Binding-site contacts:
Ligand atom C8 contacts residue GLY1131 of chain 1.D at 3.7 Å.
Ligand atom C3 contacts residue ASN709 of chain 1.D at 3.8 Å.
Ligand atom N2 contacts residue ASN709 of chain 1.D at 2.9 Å (h-bond).
Ligand atom C1 contacts residue ASN709 of chain 1.D at 1.4 Å.
Ligand atom C7 contacts residue ASN709 of chain 1.D at 3.2 Å.
Ligand atom C8 contacts residue ASN709 of chain 1.D at 4.4 Å.
Ligand atom O7 contacts residue ASN709 of chain 1.D at 3.2 Å (h-bond).
Ligand atom O5 contacts residue ASP796 of chain 1.E at 4.1 Å.
Ligand atom C4 contacts residue ASN709 of chain 1.D at 4.2 Å.
Ligand atom C2 contacts residue ASN709 of chain 1.D at 2.4 Å.
Ligand atom O5 contacts residue ASN709 of chain 1.D at 2.4 Å (h-bond).
Ligand atom C8 contacts residue ILE1130 of chain 1.D at 4.0 Å (hydrophobic).
Ligand atom C5 contacts residue ASN709 of chain 1.D at 3.7 Å.

Sequence of chain 1.D:
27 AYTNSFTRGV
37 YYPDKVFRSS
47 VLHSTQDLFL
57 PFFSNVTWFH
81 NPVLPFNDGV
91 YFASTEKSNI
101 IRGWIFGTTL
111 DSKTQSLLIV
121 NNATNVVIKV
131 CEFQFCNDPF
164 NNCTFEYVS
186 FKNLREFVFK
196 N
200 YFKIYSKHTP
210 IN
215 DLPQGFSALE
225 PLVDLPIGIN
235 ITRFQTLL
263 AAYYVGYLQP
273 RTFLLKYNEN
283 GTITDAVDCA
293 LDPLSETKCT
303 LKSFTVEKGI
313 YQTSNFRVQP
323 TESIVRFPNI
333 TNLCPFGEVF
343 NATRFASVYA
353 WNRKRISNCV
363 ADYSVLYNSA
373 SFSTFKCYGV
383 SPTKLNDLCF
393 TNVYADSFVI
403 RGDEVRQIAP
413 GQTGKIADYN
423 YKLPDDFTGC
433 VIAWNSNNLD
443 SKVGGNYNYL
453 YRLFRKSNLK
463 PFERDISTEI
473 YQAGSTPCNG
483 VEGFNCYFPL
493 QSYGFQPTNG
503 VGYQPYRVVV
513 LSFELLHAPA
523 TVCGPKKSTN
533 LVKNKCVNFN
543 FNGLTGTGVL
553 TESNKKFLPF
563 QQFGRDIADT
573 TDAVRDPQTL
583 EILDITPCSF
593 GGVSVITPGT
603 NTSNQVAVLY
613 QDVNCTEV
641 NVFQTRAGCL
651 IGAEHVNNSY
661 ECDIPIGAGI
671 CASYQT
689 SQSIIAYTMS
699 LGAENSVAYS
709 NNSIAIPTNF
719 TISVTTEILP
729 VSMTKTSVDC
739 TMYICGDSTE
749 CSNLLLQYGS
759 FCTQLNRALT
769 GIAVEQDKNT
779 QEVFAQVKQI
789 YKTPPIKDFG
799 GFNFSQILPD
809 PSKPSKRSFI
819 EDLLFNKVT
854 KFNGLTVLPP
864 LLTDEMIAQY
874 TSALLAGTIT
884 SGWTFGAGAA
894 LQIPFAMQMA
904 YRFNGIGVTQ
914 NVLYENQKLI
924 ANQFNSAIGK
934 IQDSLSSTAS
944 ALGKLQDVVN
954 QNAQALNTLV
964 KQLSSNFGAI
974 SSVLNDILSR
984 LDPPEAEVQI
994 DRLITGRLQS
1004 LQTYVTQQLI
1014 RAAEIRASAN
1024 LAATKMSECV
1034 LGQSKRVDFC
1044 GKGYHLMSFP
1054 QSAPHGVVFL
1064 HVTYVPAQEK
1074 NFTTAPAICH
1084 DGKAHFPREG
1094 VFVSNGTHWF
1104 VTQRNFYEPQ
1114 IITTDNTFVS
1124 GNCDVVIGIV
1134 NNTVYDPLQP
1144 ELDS

This small molecule binds to this protein.
Small molecule (SMILES): CC(=O)N[C@@H]1[C@@H](O)[C@H](O)[C@@H](CO)O[C@H]1O

Sequence of chain 1.E:
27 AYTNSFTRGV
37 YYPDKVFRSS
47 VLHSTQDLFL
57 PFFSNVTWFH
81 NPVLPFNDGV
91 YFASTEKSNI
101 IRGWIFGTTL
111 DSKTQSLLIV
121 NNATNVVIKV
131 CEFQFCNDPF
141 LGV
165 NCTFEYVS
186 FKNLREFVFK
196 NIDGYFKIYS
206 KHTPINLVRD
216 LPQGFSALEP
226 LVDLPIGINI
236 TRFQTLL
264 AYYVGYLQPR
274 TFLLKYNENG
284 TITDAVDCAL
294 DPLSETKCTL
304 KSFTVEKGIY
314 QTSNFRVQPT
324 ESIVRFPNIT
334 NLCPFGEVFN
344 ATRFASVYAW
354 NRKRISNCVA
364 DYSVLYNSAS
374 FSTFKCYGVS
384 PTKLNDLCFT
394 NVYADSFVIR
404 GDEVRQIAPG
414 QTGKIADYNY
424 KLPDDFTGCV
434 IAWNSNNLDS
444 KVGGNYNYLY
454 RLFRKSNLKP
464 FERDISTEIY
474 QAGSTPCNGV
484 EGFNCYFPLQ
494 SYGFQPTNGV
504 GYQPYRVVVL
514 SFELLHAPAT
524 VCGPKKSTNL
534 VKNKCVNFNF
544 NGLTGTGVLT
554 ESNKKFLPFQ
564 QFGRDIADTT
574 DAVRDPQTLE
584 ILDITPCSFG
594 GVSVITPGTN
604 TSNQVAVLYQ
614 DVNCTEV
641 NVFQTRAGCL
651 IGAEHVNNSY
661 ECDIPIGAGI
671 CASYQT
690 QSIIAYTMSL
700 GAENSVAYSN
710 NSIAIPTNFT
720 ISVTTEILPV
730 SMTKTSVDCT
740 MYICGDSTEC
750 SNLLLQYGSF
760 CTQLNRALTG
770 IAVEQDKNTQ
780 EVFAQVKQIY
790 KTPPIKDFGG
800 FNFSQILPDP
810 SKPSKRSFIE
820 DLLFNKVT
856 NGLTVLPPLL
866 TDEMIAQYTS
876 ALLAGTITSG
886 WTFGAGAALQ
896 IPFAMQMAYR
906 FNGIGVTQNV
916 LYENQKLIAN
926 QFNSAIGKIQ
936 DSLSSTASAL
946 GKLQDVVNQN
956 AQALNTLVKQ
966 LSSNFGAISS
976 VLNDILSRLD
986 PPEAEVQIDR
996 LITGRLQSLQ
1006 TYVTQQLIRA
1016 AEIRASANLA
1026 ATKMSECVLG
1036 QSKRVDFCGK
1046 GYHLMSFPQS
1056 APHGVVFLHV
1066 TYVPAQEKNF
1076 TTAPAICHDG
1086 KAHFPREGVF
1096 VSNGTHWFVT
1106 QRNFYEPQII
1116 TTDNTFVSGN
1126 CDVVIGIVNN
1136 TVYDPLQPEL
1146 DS